Sequence of chain 1.D:
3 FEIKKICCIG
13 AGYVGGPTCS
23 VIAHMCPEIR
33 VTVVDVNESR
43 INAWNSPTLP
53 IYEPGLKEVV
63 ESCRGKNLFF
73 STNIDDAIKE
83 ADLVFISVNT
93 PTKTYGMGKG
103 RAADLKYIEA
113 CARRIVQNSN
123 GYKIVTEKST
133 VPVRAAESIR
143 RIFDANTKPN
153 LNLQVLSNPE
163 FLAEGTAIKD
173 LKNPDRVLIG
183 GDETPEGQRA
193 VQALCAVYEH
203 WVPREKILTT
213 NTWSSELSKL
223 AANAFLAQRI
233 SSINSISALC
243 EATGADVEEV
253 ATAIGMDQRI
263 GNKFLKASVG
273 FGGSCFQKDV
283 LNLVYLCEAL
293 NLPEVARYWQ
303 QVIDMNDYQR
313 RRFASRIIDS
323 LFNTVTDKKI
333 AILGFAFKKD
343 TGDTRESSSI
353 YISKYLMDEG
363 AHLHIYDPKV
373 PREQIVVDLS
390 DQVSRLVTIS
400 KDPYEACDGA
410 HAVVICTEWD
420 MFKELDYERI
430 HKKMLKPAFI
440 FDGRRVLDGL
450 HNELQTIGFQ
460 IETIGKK

Binding-site contacts:
Ligand atom C2' contacts residue THR132 of chain 1.D at 3.2 Å.
Ligand atom C2D contacts residue ASP37 of chain 1.D at 3.5 Å.
Ligand atom O4' contacts residue THR92 of chain 1.D at 2.9 Å (h-bond).
Ligand atom O5D contacts residue ARG42 of chain 1.D at 3.4 Å (salt-bridge).
Ligand atom O2' contacts residue SER131 of chain 1.D at 3.2 Å.
Ligand atom O5' contacts residue SER276 of chain 1.D at 3.4 Å (h-bond).
Ligand atom PA contacts residue ARG42 of chain 1.D at 3.7 Å.
Ligand atom O1B contacts residue VAL16 of chain 1.D at 3.0 Å (h-bond).
Ligand atom O1A contacts residue GLY14 of chain 1.D at 3.6 Å.
Ligand atom O4' contacts residue ASN91 of chain 1.D at 3.5 Å.
Ligand atom C5D contacts residue ASN91 of chain 1.D at 3.7 Å.
Ligand atom O1B contacts residue GLY14 of chain 1.D at 3.5 Å.
Ligand atom O3D contacts residue ARG42 of chain 1.D at 2.9 Å (salt-bridge).
Ligand atom C6 contacts residue VAL90 of chain 1.D at 3.5 Å (hydrophobic).
Ligand atom O2' contacts residue THR132 of chain 1.D at 2.8 Å (h-bond).
Ligand atom N1 contacts residue VAL90 of chain 1.D at 3.7 Å.
Ligand atom O3' contacts residue SER131 of chain 1.D at 3.6 Å.
Ligand atom C3D contacts residue ASP37 of chain 1.D at 3.5 Å.
Ligand atom O3A contacts residue ARG347 of chain 1.D at 3.5 Å (salt-bridge).
Ligand atom O2' contacts residue VAL16 of chain 1.D at 3.5 Å.
Ligand atom O2D contacts residue ASP37 of chain 1.D at 2.6 Å (salt-bridge).
Ligand atom O1A contacts residue TYR15 of chain 1.D at 3.5 Å (h-bond).
Ligand atom O5' contacts residue ARG347 of chain 1.D at 3.1 Å (salt-bridge).
Ligand atom C5' contacts residue ARG347 of chain 1.D at 3.6 Å.
Ligand atom C5 contacts residue VAL90 of chain 1.D at 3.6 Å (hydrophobic).
Ligand atom O4' contacts residue LYS280 of chain 1.D at 2.6 Å (salt-bridge).
Ligand atom C1D contacts residue ASP37 of chain 1.D at 3.3 Å.
Ligand atom O5D contacts residue GLY14 of chain 1.D at 3.3 Å.
Ligand atom O2B contacts residue ARG347 of chain 1.D at 3.0 Å (salt-bridge).
Ligand atom C6 contacts residue ASN91 of chain 1.D at 3.5 Å.
Ligand atom O3D contacts residue ASP37 of chain 1.D at 2.8 Å (salt-bridge).
Ligand atom O2B contacts residue TYR15 of chain 1.D at 3.4 Å.
Ligand atom O3' contacts residue VAL133 of chain 1.D at 3.4 Å (h-bond).
Ligand atom C4D contacts residue ASP37 of chain 1.D at 3.5 Å.
Ligand atom O1A contacts residue ARG42 of chain 1.D at 3.1 Å (salt-bridge).
Ligand atom O2 contacts residue VAL38 of chain 1.D at 3.2 Å (h-bond).
Ligand atom C4' contacts residue LYS280 of chain 1.D at 3.1 Å.
Ligand atom O2 contacts residue ASP37 of chain 1.D at 3.6 Å (salt-bridge).
Ligand atom O4D contacts residue GLY12 of chain 1.D at 3.6 Å.
Ligand atom O1B contacts residue TYR15 of chain 1.D at 3.0 Å (h-bond).

This small molecule binds to this protein.
Small molecule (SMILES): O=c1ccn([C@@H]2O[C@H](CO[P](=O)(O)O[P](=O)(O)O[C@H]3OC[C@@H](O)[C@H](O)[C@H]3O)[C@@H](O)[C@H]2O)c(=O)[nH]1